Binding-site contacts:
Ligand atom C1 contacts residue TRP154 of chain 1.A at 3.8 Å (hydrophobic).
Ligand atom C39 contacts residue SER200 of chain 1.A at 3.3 Å.
Ligand atom C39 contacts residue HIS158 of chain 1.A at 3.6 Å.
Ligand atom C24 contacts residue GLU231 of chain 1.A at 3.7 Å.
Ligand atom C20 contacts residue GLU231 of chain 1.A at 3.8 Å.
Ligand atom C7 contacts residue ILE55 of chain 1.A at 3.8 Å (hydrophobic).
Ligand atom C7 contacts residue LEU49 of chain 1.A at 3.3 Å (hydrophobic).
Ligand atom C16 contacts residue ASP195 of chain 1.A at 3.2 Å.
Ligand atom C7 contacts residue TYR52 of chain 1.A at 3.6 Å (hydrophobic).
Ligand atom C18 contacts residue TYR233 of chain 1.A at 3.9 Å (hydrophobic).
Ligand atom C20 contacts residue TYR233 of chain 1.A at 3.9 Å (hydrophobic).
Ligand atom C35 contacts residue ASP198 of chain 1.A at 3.6 Å.
Ligand atom C41 contacts residue TRP154 of chain 1.A at 3.9 Å (hydrophobic).
Ligand atom C38 contacts residue ASP198 of chain 1.A at 3.2 Å.
Ligand atom C34 contacts residue TRP38 of chain 1.A at 3.8 Å (hydrophobic).
Ligand atom C33 contacts residue GLY50 of chain 1.A at 3.9 Å.
Ligand atom C38 contacts residue SER200 of chain 1.A at 3.8 Å.
Ligand atom N2 contacts residue GLU231 of chain 1.A at 3.1 Å (salt-bridge).
Ligand atom N4 contacts residue TRP154 of chain 1.A at 3.9 Å.
Ligand atom C8 contacts residue LEU49 of chain 1.A at 3.5 Å (hydrophobic).
Ligand atom O22 contacts residue TYR233 of chain 1.A at 3.5 Å.
Ligand atom N14 contacts residue ASN186 of chain 1.A at 3.7 Å.
Ligand atom C36 contacts residue ASP198 of chain 1.A at 3.7 Å.
Ligand atom C35 contacts residue TRP38 of chain 1.A at 3.5 Å (hydrophobic).
Ligand atom C6 contacts residue TYR52 of chain 1.A at 3.8 Å (hydrophobic).
Ligand atom C15 contacts residue ASP195 of chain 1.A at 3.2 Å.
Ligand atom C31 contacts residue TRP154 of chain 1.A at 3.4 Å (hydrophobic).
Ligand atom C38 contacts residue HIS158 of chain 1.A at 3.7 Å.
Ligand atom N2 contacts residue TYR233 of chain 1.A at 3.8 Å.
Ligand atom O30 contacts residue ASN186 of chain 1.A at 2.7 Å (h-bond).
Ligand atom C1 contacts residue ASN186 of chain 1.A at 3.7 Å.
Ligand atom C36 contacts residue TRP38 of chain 1.A at 3.9 Å (hydrophobic).
Ligand atom C19 contacts residue GLU231 of chain 1.A at 3.5 Å.
Ligand atom C15 contacts residue SER200 of chain 1.A at 3.8 Å.
Ligand atom O13 contacts residue TYR233 of chain 1.A at 2.9 Å (h-bond).
Ligand atom C8 contacts residue TRP154 of chain 1.A at 3.9 Å (hydrophobic).
Ligand atom O9 contacts residue TYR52 of chain 1.A at 3.3 Å.
Ligand atom O13 contacts residue ILE232 of chain 1.A at 3.0 Å.
Ligand atom C33 contacts residue MET48 of chain 1.A at 3.6 Å (hydrophobic).
Ligand atom C15 contacts residue ASP198 of chain 1.A at 3.2 Å.

Sequence of chain 1.A:
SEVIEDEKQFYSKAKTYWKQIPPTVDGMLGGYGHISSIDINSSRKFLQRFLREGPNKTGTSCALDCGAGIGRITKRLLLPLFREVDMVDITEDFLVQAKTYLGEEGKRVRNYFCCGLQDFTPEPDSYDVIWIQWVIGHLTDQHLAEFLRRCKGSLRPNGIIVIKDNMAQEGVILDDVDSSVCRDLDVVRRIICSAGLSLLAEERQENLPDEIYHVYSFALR

This protein binds this small molecule.
Small molecule (SMILES): [H]/N=C(/N)NCCC[C@H](NC(=O)[C@H](CCCCN)NC(=O)[C@@H]1C=CCN1C(=O)Cc1cccc2ccccc12)C(N)=O